Sequence of chain 1.A:
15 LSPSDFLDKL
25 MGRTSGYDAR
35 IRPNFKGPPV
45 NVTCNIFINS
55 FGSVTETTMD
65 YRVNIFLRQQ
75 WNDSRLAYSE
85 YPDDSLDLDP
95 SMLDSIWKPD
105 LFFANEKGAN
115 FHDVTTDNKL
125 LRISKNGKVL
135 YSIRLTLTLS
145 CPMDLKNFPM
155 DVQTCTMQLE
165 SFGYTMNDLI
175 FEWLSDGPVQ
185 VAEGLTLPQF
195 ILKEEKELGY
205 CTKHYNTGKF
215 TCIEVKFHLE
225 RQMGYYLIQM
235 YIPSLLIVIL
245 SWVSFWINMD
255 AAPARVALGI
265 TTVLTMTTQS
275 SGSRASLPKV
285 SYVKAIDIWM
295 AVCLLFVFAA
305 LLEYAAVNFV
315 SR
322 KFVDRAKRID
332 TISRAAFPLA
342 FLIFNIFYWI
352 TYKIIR

This small molecule binds to this protein.
Small molecule (SMILES): CC(=O)N[C@@H]1[C@@H](O)[C@H](O)[C@@H](CO)O[C@H]1O

Binding-site contacts:
Ligand atom C8 contacts residue ASN45 of chain 1.A at 4.2 Å.
Ligand atom C6 contacts residue ASN130 of chain 1.A at 4.4 Å.
Ligand atom O7 contacts residue TRP75 of chain 1.A at 4.5 Å.
Ligand atom C8 contacts residue GLU176 of chain 1.A at 4.2 Å.
Ligand atom C7 contacts residue ASN45 of chain 1.A at 4.0 Å.
Ligand atom O5 contacts residue ASN76 of chain 1.A at 2.4 Å (h-bond).
Ligand atom C5 contacts residue ASN130 of chain 1.A at 4.4 Å.
Ligand atom O6 contacts residue ASN130 of chain 1.A at 3.4 Å (h-bond).
Ligand atom C7 contacts residue ASN76 of chain 1.A at 3.8 Å.
Ligand atom N2 contacts residue ASN76 of chain 1.A at 2.9 Å (h-bond).
Ligand atom O7 contacts residue ASN45 of chain 1.A at 3.5 Å (h-bond).
Ligand atom C4 contacts residue ASN76 of chain 1.A at 4.2 Å.
Ligand atom O7 contacts residue THR47 of chain 1.A at 3.1 Å.
Ligand atom C2 contacts residue ASN76 of chain 1.A at 2.4 Å.
Ligand atom C8 contacts residue ASN76 of chain 1.A at 4.3 Å.
Ligand atom O7 contacts residue GLN74 of chain 1.A at 4.1 Å.
Ligand atom C5 contacts residue ASN76 of chain 1.A at 3.7 Å.
Ligand atom C7 contacts residue THR47 of chain 1.A at 4.1 Å.
Ligand atom C1 contacts residue ASN76 of chain 1.A at 1.4 Å.
Ligand atom C3 contacts residue ASN76 of chain 1.A at 3.8 Å.
Ligand atom C8 contacts residue THR47 of chain 1.A at 4.4 Å.